Sequence of chain 1.A:
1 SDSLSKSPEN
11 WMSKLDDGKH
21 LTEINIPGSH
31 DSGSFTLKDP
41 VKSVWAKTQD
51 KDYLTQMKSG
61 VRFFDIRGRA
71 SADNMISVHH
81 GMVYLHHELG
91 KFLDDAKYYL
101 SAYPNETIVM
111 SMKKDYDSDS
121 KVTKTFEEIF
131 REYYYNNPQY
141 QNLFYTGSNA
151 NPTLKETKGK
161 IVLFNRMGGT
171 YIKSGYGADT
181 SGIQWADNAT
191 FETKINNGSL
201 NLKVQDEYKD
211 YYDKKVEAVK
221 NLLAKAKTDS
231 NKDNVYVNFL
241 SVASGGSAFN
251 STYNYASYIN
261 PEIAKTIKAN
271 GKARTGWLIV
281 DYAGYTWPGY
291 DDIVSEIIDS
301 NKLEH

Binding-site contacts:
Ligand atom C3 contacts residue ARG67 of chain 1.A at 4.0 Å.
Ligand atom O2 contacts residue ARG67 of chain 1.A at 3.0 Å (salt-bridge).
Ligand atom O3 contacts residue ARG67 of chain 1.A at 3.9 Å.
Ligand atom O6 contacts residue TYR208 of chain 1.A at 4.2 Å.
Ligand atom O1 contacts residue TYR208 of chain 1.A at 4.2 Å.
Ligand atom C2 contacts residue TYR208 of chain 1.A at 3.6 Å (hydrophobic).
Ligand atom C6 contacts residue ARG67 of chain 1.A at 3.9 Å.
Ligand atom O3 contacts residue TYR208 of chain 1.A at 4.2 Å.
Ligand atom C2 contacts residue ARG67 of chain 1.A at 4.1 Å.
Ligand atom O5 contacts residue ARG166 of chain 1.A at 3.2 Å (salt-bridge).
Ligand atom O5 contacts residue LYS113 of chain 1.A at 3.3 Å.
Ligand atom C3 contacts residue TYR208 of chain 1.A at 3.8 Å (hydrophobic).
Ligand atom C4 contacts residue ARG166 of chain 1.A at 3.9 Å.
Ligand atom O4 contacts residue ARG166 of chain 1.A at 3.0 Å (salt-bridge).
Ligand atom C2 contacts residue HIS30 of chain 1.A at 3.7 Å.
Ligand atom C5 contacts residue ARG166 of chain 1.A at 4.2 Å.
Ligand atom O4 contacts residue ASP206 of chain 1.A at 2.6 Å (salt-bridge).
Ligand atom C5 contacts residue ARG67 of chain 1.A at 4.5 Å.
Ligand atom C4 contacts residue ASP206 of chain 1.A at 3.6 Å.
Ligand atom C5 contacts residue ASP206 of chain 1.A at 4.1 Å.
Ligand atom O3 contacts residue PHE239 of chain 1.A at 3.9 Å.
Ligand atom C3 contacts residue HIS30 of chain 1.A at 4.2 Å.
Ligand atom C1 contacts residue TYR208 of chain 1.A at 3.6 Å (hydrophobic).
Ligand atom O1 contacts residue ARG67 of chain 1.A at 4.5 Å.
Ligand atom O3 contacts residue HIS30 of chain 1.A at 3.5 Å (h-bond).
Ligand atom O4 contacts residue ARG67 of chain 1.A at 4.3 Å.
Ligand atom O2 contacts residue ASP31 of chain 1.A at 4.0 Å.
Ligand atom C4 contacts residue ARG67 of chain 1.A at 3.5 Å.
Ligand atom C5 contacts residue TYR208 of chain 1.A at 4.2 Å (hydrophobic).
Ligand atom C3 contacts residue ASP206 of chain 1.A at 3.3 Å.
Ligand atom C5 contacts residue LYS113 of chain 1.A at 4.5 Å.
Ligand atom O2 contacts residue HIS30 of chain 1.A at 2.6 Å (h-bond).
Ligand atom O3 contacts residue ASP206 of chain 1.A at 2.7 Å (salt-bridge).
Ligand atom O4 contacts residue TRP185 of chain 1.A at 3.9 Å.

The small molecule below binds the protein below.
Small molecule (SMILES): OC1C(O)C(O)C(O)C(O)C1O